Sequence of chain 2.A:
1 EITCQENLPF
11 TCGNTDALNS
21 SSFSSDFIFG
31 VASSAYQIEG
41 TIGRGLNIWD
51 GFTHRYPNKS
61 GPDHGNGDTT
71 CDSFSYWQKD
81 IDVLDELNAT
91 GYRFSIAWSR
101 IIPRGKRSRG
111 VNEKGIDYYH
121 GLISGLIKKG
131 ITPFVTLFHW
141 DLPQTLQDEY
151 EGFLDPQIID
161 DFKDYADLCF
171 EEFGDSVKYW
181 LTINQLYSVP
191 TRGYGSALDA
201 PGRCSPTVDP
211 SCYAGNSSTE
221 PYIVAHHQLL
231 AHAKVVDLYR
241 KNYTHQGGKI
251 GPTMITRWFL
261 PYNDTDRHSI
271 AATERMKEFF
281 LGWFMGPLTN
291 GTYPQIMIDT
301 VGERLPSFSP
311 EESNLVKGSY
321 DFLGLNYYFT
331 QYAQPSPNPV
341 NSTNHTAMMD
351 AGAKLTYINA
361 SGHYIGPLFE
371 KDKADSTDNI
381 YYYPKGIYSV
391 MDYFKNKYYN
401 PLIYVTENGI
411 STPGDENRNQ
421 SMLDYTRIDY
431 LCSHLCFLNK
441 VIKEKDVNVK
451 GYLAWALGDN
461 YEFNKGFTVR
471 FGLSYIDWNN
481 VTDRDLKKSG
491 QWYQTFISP

Binding-site contacts:
Ligand atom O7 contacts residue ASN242 of chain 2.A at 4.1 Å.
Ligand atom N2 contacts residue LEU238 of chain 2.A at 4.3 Å.
Ligand atom N2 contacts residue LYS163 of chain 2.A at 4.5 Å.
Ligand atom C7 contacts residue LEU238 of chain 2.A at 4.0 Å (hydrophobic).
Ligand atom C8 contacts residue ASP237 of chain 2.A at 4.0 Å.
Ligand atom C2 contacts residue ASN242 of chain 2.A at 2.7 Å.
Ligand atom C3 contacts residue ASN242 of chain 2.A at 3.9 Å.
Ligand atom O7 contacts residue LYS163 of chain 2.A at 4.5 Å.
Ligand atom C7 contacts residue LYS163 of chain 2.A at 3.7 Å.
Ligand atom O7 contacts residue ASP237 of chain 2.A at 4.0 Å.
Ligand atom N2 contacts residue ASN242 of chain 2.A at 2.9 Å (h-bond).
Ligand atom O5 contacts residue ASN242 of chain 2.A at 2.4 Å (h-bond).
Ligand atom C4 contacts residue ASN242 of chain 2.A at 4.2 Å.
Ligand atom C7 contacts residue ASN242 of chain 2.A at 3.7 Å.
Ligand atom C5 contacts residue ASN242 of chain 2.A at 3.7 Å.
Ligand atom O7 contacts residue LYS241 of chain 2.A at 4.2 Å.
Ligand atom C8 contacts residue LEU238 of chain 2.A at 3.5 Å (hydrophobic).
Ligand atom C1 contacts residue ASN242 of chain 2.A at 1.8 Å.
Ligand atom C8 contacts residue LYS163 of chain 2.A at 2.7 Å.

A protein and the small-molecule ligand that binds it are described below.
Small molecule (SMILES): CC(=O)N[C@@H]1[C@@H](O)[C@H](O)[C@@H](CO)O[C@H]1O